Binding-site contacts:
Ligand atom C2 contacts residue ASN238 of chain 1.E at 2.5 Å.
Ligand atom O5 contacts residue ASN238 of chain 1.E at 2.5 Å (h-bond).
Ligand atom C6 contacts residue THR240 of chain 1.E at 4.4 Å.
Ligand atom C5 contacts residue THR240 of chain 1.E at 4.0 Å.
Ligand atom N2 contacts residue ASN238 of chain 1.E at 3.0 Å (h-bond).
Ligand atom O5 contacts residue THR240 of chain 1.E at 3.7 Å.
Ligand atom C1 contacts residue THR240 of chain 1.E at 3.7 Å.
Ligand atom C4 contacts residue ASN238 of chain 1.E at 4.4 Å.
Ligand atom O5 contacts residue ASN241 of chain 1.E at 3.8 Å.
Ligand atom C5 contacts residue ASN238 of chain 1.E at 3.8 Å.
Ligand atom C1 contacts residue ASN241 of chain 1.E at 4.4 Å.
Ligand atom O7 contacts residue ASN238 of chain 1.E at 3.2 Å (h-bond).
Ligand atom C7 contacts residue ASN238 of chain 1.E at 3.3 Å.
Ligand atom C3 contacts residue ASN238 of chain 1.E at 3.9 Å.
Ligand atom C1 contacts residue ASN238 of chain 1.E at 1.5 Å.
Ligand atom C8 contacts residue ASN238 of chain 1.E at 4.5 Å.

This protein binds this small molecule.
Small molecule (SMILES): CC(=O)N[C@@H]1[C@@H](O)[C@H](O)[C@@H](CO)O[C@H]1O

Sequence of chain 1.E:
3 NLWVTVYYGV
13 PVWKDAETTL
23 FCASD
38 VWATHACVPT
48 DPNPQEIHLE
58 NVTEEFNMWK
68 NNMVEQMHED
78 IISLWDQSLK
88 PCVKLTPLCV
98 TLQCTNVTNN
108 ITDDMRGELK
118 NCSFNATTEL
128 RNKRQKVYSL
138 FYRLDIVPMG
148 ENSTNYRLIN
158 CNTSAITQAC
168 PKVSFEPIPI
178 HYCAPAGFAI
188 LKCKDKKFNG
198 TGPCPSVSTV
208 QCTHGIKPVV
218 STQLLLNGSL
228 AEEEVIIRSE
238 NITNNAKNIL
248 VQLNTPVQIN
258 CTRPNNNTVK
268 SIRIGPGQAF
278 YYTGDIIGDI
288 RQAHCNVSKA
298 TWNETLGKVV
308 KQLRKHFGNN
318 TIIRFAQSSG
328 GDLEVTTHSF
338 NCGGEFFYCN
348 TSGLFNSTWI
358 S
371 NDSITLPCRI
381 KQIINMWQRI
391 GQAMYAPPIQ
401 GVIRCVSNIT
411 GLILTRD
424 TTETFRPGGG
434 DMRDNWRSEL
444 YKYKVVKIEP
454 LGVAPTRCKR